Binding-site contacts:
Ligand atom N2 contacts residue TYR299 of chain 1.C at 3.4 Å (h-bond).
Ligand atom C5 contacts residue ASN351 of chain 1.C at 3.7 Å.
Ligand atom C8 contacts residue TYR299 of chain 1.C at 3.2 Å (hydrophobic).
Ligand atom C3 contacts residue TYR299 of chain 1.C at 3.7 Å (hydrophobic).
Ligand atom C1 contacts residue ASN351 of chain 1.C at 1.4 Å.
Ligand atom C6 contacts residue TYR299 of chain 1.C at 4.1 Å (hydrophobic).
Ligand atom C7 contacts residue TYR299 of chain 1.C at 4.3 Å (hydrophobic).
Ligand atom C7 contacts residue ASN351 of chain 1.C at 3.0 Å.
Ligand atom C8 contacts residue GLN357 of chain 1.C at 4.2 Å.
Ligand atom O7 contacts residue ASN351 of chain 1.C at 2.5 Å (h-bond).
Ligand atom C1 contacts residue TYR299 of chain 1.C at 3.5 Å (hydrophobic).
Ligand atom C4 contacts residue TYR299 of chain 1.C at 4.2 Å (hydrophobic).
Ligand atom C2 contacts residue TYR299 of chain 1.C at 4.0 Å (hydrophobic).
Ligand atom O5 contacts residue ASN351 of chain 1.C at 2.4 Å (h-bond).
Ligand atom O7 contacts residue GLN357 of chain 1.C at 4.0 Å.
Ligand atom N2 contacts residue ASN351 of chain 1.C at 2.9 Å (h-bond).
Ligand atom C2 contacts residue ASN351 of chain 1.C at 2.4 Å.
Ligand atom O7 contacts residue VAL352 of chain 1.C at 4.4 Å.
Ligand atom C8 contacts residue PRO300 of chain 1.C at 4.2 Å (hydrophobic).
Ligand atom O4 contacts residue TYR299 of chain 1.C at 3.9 Å.
Ligand atom C8 contacts residue ASN351 of chain 1.C at 4.4 Å.
Ligand atom C4 contacts residue ASN351 of chain 1.C at 4.2 Å.
Ligand atom C5 contacts residue TYR299 of chain 1.C at 3.6 Å (hydrophobic).
Ligand atom O5 contacts residue TYR299 of chain 1.C at 4.0 Å.
Ligand atom C3 contacts residue ASN351 of chain 1.C at 3.8 Å.

This protein binds this small molecule.
Small molecule (SMILES): CC(=O)N[C@H]1[C@H](O[C@H]2[C@H](O)[C@@H](NC(C)=O)CO[C@@H]2CO)O[C@H](CO)[C@@H](O)[C@@H]1O

Sequence of chain 1.C:
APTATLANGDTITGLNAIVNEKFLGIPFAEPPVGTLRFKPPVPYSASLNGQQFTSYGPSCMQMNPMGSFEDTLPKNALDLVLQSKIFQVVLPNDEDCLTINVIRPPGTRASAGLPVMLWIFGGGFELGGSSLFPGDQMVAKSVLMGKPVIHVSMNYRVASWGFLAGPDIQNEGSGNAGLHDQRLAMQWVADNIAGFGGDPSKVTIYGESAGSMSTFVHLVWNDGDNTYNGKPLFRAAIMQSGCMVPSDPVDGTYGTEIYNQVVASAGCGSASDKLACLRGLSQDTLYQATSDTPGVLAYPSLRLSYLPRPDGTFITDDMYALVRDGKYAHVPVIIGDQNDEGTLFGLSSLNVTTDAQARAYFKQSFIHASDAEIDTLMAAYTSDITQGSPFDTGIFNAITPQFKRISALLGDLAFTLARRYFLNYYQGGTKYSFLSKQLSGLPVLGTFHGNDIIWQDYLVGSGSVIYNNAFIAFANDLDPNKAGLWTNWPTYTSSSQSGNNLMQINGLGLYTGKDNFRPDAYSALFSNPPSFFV